Sequence of chain 1.A:
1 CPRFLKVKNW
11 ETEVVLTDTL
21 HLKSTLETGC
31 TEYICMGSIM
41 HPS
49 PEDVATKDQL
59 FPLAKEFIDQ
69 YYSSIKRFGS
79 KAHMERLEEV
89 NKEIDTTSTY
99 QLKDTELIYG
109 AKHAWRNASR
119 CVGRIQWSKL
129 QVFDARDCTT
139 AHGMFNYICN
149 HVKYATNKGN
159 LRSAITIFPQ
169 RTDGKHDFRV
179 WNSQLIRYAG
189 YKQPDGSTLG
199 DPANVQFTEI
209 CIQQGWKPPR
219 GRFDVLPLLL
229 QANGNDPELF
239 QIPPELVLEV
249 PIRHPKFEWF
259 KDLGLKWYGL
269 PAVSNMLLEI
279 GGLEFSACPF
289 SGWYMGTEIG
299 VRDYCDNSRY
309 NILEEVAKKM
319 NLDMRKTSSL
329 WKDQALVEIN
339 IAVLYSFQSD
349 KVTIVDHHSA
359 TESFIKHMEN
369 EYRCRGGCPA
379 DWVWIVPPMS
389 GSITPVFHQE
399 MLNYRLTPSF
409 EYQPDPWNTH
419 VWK

This small molecule binds to this protein.
Small molecule (SMILES): Cc1cc(N)nc(CCc2cc(CC[C@H]3CCCN3C)cc(F)c2F)c1

Binding-site contacts:
Ligand atom N02 contacts residue GLU296 of chain 1.A at 2.7 Å (salt-bridge).
Ligand atom C15 contacts residue GLN182 of chain 1.A at 3.3 Å.
Ligand atom C02 contacts residue TRP291 of chain 1.A at 3.8 Å (hydrophobic).
Ligand atom C02 contacts residue PRO269 of chain 1.A at 3.8 Å (hydrophobic).
Ligand atom C07 contacts residue GLY290 of chain 1.A at 3.5 Å.
Ligand atom C03 contacts residue HEM1 of chain 1.C at 3.2 Å.
Ligand atom C03 contacts residue PRO269 of chain 1.A at 3.8 Å (hydrophobic).
Ligand atom C14 contacts residue GLN182 of chain 1.A at 3.2 Å.
Ligand atom F12 contacts residue PRO269 of chain 1.A at 3.8 Å.
Ligand atom C08 contacts residue VAL271 of chain 1.A at 3.8 Å (hydrophobic).
Ligand atom C05 contacts residue VAL271 of chain 1.A at 3.6 Å (hydrophobic).
Ligand atom N01 contacts residue PRO269 of chain 1.A at 3.9 Å.
Ligand atom C07 contacts residue PHE288 of chain 1.A at 3.7 Å (hydrophobic).
Ligand atom C26 contacts residue MET40 of chain 1.A at 3.5 Å (hydrophobic).
Ligand atom F13 contacts residue ARG185 of chain 1.A at 3.2 Å.
Ligand atom C07 contacts residue HEM1 of chain 1.C at 3.2 Å.
Ligand atom C02 contacts residue GLU296 of chain 1.A at 3.5 Å.
Ligand atom F13 contacts residue GLN182 of chain 1.A at 3.8 Å.
Ligand atom N02 contacts residue TYR292 of chain 1.A at 3.8 Å.
Ligand atom C26 contacts residue TRP382 of chain 1.A at 3.8 Å (hydrophobic).
Ligand atom C18 contacts residue HEM1 of chain 1.C at 3.8 Å.
Ligand atom C07 contacts residue SER289 of chain 1.A at 3.8 Å.
Ligand atom C09 contacts residue PRO269 of chain 1.A at 3.8 Å (hydrophobic).
Ligand atom C13 contacts residue GLN182 of chain 1.A at 3.4 Å.
Ligand atom F12 contacts residue TYR292 of chain 1.A at 2.8 Å.
Ligand atom N01 contacts residue GLU296 of chain 1.A at 2.7 Å (salt-bridge).
Ligand atom C12 contacts residue GLN182 of chain 1.A at 3.7 Å.
Ligand atom C02 contacts residue HEM1 of chain 1.C at 3.6 Å.
Ligand atom C04 contacts residue HEM1 of chain 1.C at 3.8 Å.
Ligand atom F12 contacts residue TYR266 of chain 1.A at 3.9 Å.
Ligand atom C26 contacts residue H4B1 of chain 1.D at 3.8 Å.
Ligand atom N02 contacts residue TRP291 of chain 1.A at 2.8 Å (h-bond).
Ligand atom N02 contacts residue HEM1 of chain 1.C at 3.3 Å.
Ligand atom C09 contacts residue GLU296 of chain 1.A at 3.7 Å.
Ligand atom C06 contacts residue GLU296 of chain 1.A at 3.5 Å.
Ligand atom C17 contacts residue GLN182 of chain 1.A at 3.3 Å.
Ligand atom C14 contacts residue ARG185 of chain 1.A at 3.7 Å.
Ligand atom F13 contacts residue TYR266 of chain 1.A at 3.0 Å.
Ligand atom C08 contacts residue GLU296 of chain 1.A at 3.6 Å.
Ligand atom N21 contacts residue H4B1 of chain 1.D at 3.9 Å.